Sequence of chain 1.A:
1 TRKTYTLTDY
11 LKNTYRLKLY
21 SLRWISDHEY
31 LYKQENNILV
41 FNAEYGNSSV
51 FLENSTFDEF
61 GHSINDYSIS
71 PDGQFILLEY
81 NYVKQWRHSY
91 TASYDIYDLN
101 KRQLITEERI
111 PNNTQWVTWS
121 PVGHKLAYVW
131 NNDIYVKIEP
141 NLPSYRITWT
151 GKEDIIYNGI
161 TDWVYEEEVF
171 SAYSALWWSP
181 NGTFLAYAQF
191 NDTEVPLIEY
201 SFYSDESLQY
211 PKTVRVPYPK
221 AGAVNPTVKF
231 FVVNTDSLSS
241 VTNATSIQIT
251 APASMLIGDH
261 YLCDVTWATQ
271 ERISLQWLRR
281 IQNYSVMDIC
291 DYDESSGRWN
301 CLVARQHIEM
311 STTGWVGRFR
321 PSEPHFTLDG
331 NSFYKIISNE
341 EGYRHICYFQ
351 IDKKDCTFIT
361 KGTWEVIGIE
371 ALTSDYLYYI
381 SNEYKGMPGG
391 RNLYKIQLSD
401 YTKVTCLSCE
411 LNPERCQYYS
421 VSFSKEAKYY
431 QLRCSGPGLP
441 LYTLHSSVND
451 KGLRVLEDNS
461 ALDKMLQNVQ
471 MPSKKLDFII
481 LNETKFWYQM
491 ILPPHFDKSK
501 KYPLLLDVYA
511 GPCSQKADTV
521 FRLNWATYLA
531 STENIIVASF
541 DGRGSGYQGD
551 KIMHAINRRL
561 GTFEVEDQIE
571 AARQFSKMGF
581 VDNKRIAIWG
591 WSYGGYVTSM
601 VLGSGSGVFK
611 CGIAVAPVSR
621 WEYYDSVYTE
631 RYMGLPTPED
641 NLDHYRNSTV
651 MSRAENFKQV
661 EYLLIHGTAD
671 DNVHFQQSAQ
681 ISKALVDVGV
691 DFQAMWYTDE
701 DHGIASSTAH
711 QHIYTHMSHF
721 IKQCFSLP

The small molecule below binds the protein below.
Small molecule (SMILES): CC(=O)N[C@H]1[C@H](O[C@H]2[C@H](O)[C@@H](NC(C)=O)CO[C@@H]2CO)O[C@H](CO)[C@@H](O)[C@@H]1O

Binding-site contacts:
Ligand atom C6 contacts residue ARG558 of chain 1.A at 4.1 Å.
Ligand atom N2 contacts residue SER311 of chain 1.A at 4.4 Å.
Ligand atom C3 contacts residue ASN283 of chain 1.A at 3.8 Å.
Ligand atom O6 contacts residue ARG558 of chain 1.A at 3.8 Å.
Ligand atom O6 contacts residue ASP640 of chain 1.A at 3.4 Å (salt-bridge).
Ligand atom C4 contacts residue ASN283 of chain 1.A at 4.3 Å.
Ligand atom C1 contacts residue ILE281 of chain 1.A at 3.9 Å (hydrophobic).
Ligand atom C5 contacts residue ILE281 of chain 1.A at 4.0 Å (hydrophobic).
Ligand atom O5 contacts residue ILE281 of chain 1.A at 3.9 Å.
Ligand atom C8 contacts residue SER311 of chain 1.A at 4.0 Å.
Ligand atom O7 contacts residue SER311 of chain 1.A at 3.2 Å (h-bond).
Ligand atom C8 contacts residue ASN283 of chain 1.A at 4.4 Å.
Ligand atom C7 contacts residue ASN283 of chain 1.A at 3.5 Å.
Ligand atom C8 contacts residue MET310 of chain 1.A at 3.8 Å (hydrophobic).
Ligand atom O6 contacts residue GLU639 of chain 1.A at 4.1 Å.
Ligand atom O7 contacts residue ASN283 of chain 1.A at 3.8 Å.
Ligand atom C1 contacts residue ASN283 of chain 1.A at 1.4 Å.
Ligand atom C7 contacts residue SER311 of chain 1.A at 3.6 Å.
Ligand atom N2 contacts residue ASN283 of chain 1.A at 2.9 Å (h-bond).
Ligand atom C5 contacts residue ASN283 of chain 1.A at 3.6 Å.
Ligand atom O7 contacts residue THR312 of chain 1.A at 3.7 Å.
Ligand atom C2 contacts residue ASN283 of chain 1.A at 2.4 Å.
Ligand atom O5 contacts residue ASN283 of chain 1.A at 2.4 Å (h-bond).